Sequence of chain 1.B:
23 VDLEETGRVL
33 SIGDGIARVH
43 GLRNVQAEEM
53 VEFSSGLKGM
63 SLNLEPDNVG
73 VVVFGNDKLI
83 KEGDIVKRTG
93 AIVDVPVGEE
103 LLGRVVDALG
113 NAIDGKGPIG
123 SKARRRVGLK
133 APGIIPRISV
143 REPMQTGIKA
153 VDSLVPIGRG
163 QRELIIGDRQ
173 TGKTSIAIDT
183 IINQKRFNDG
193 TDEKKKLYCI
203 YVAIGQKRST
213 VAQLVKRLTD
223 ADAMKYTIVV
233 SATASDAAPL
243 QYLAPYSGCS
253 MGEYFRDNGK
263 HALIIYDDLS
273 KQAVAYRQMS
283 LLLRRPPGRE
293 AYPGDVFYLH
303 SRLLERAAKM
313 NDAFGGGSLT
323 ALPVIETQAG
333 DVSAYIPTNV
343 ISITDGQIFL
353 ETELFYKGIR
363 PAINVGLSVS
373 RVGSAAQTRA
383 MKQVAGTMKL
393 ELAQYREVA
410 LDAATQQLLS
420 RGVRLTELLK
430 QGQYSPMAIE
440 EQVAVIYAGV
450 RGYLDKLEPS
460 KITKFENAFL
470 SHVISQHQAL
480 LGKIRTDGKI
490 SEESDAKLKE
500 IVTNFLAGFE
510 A

Sequence of chain 1.E:
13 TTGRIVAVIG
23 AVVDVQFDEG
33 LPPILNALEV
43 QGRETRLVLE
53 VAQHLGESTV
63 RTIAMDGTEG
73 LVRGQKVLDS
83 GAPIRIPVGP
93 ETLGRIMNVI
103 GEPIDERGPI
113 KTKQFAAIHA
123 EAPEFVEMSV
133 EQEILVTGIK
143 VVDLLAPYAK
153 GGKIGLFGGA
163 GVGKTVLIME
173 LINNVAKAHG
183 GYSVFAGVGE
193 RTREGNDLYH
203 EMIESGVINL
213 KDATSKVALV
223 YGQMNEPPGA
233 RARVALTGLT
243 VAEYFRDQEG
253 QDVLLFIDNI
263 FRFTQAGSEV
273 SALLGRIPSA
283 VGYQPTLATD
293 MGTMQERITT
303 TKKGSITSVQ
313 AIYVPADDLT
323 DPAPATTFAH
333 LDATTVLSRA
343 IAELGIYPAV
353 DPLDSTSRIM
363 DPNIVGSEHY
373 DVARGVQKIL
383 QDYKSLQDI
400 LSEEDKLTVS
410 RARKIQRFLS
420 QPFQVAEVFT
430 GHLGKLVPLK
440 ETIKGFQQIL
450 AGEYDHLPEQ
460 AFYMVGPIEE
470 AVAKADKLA

The protein below binds the small molecule below.
Small molecule (SMILES): Nc1ncnc2c1ncn2[C@@H]1O[C@H](CO[P](=O)(O)O[P](=O)(O)NP(=O)(O)O)[C@@H](O)[C@H]1O

Binding-site contacts:
Ligand atom N3B contacts residue GLN172 of chain 1.B at 3.2 Å (h-bond).
Ligand atom PG contacts residue MG1 of chain 1.M at 3.3 Å.
Ligand atom O2G contacts residue MG1 of chain 1.M at 2.1 Å.
Ligand atom O3G contacts residue GLN172 of chain 1.B at 2.9 Å (h-bond).
Ligand atom O5' contacts residue GLY174 of chain 1.B at 3.5 Å.
Ligand atom N7 contacts residue SER177 of chain 1.B at 3.5 Å.
Ligand atom O2B contacts residue LYS175 of chain 1.B at 3.6 Å (salt-bridge).
Ligand atom N1 contacts residue ARG362 of chain 1.B at 3.7 Å.
Ligand atom O3A contacts residue LYS175 of chain 1.B at 3.2 Å (salt-bridge).
Ligand atom PB contacts residue MG1 of chain 1.M at 3.2 Å.
Ligand atom C2 contacts residue ARG362 of chain 1.B at 3.5 Å.
Ligand atom N1 contacts residue GLN430 of chain 1.B at 3.6 Å (h-bond).
Ligand atom O1G contacts residue ARG360 of chain 1.E at 3.5 Å (salt-bridge).
Ligand atom C2' contacts residue GLN432 of chain 1.B at 3.4 Å.
Ligand atom N3B contacts residue MG1 of chain 1.M at 3.4 Å.
Ligand atom C5' contacts residue GLN172 of chain 1.B at 3.4 Å.
Ligand atom O2A contacts residue THR176 of chain 1.B at 3.6 Å.
Ligand atom C6 contacts residue GLN430 of chain 1.B at 3.6 Å.
Ligand atom C5 contacts residue GLN432 of chain 1.B at 3.5 Å.
Ligand atom O3G contacts residue ARG171 of chain 1.B at 3.4 Å.
Ligand atom PG contacts residue GLN172 of chain 1.B at 3.6 Å.
Ligand atom O3A contacts residue GLY174 of chain 1.B at 2.9 Å (h-bond).
Ligand atom N7 contacts residue GLN432 of chain 1.B at 3.6 Å.
Ligand atom C4 contacts residue GLN432 of chain 1.B at 3.4 Å.
Ligand atom O2A contacts residue SER177 of chain 1.B at 2.5 Å (h-bond).
Ligand atom N9 contacts residue GLN432 of chain 1.B at 3.4 Å (h-bond).
Ligand atom O1B contacts residue GLY174 of chain 1.B at 3.4 Å (h-bond).
Ligand atom N6 contacts residue GLN430 of chain 1.B at 2.8 Å (h-bond).
Ligand atom PB contacts residue LYS175 of chain 1.B at 3.5 Å.
Ligand atom O2B contacts residue MG1 of chain 1.M at 2.0 Å.
Ligand atom O2B contacts residue THR176 of chain 1.B at 2.8 Å (h-bond).
Ligand atom C8 contacts residue SER177 of chain 1.B at 3.0 Å.
Ligand atom O2A contacts residue GLY174 of chain 1.B at 3.5 Å.
Ligand atom N3 contacts residue ARG362 of chain 1.B at 3.5 Å.
Ligand atom O1B contacts residue GLN172 of chain 1.B at 3.4 Å (h-bond).
Ligand atom O1B contacts residue THR173 of chain 1.B at 3.2 Å (h-bond).
Ligand atom O1B contacts residue LYS175 of chain 1.B at 2.8 Å (salt-bridge).
Ligand atom O1G contacts residue GLN172 of chain 1.B at 2.8 Å (h-bond).
Ligand atom O4' contacts residue PHE357 of chain 1.B at 3.2 Å.
Ligand atom O2' contacts residue GLN432 of chain 1.B at 2.8 Å (h-bond).